This small molecule binds to this protein.
Small molecule (SMILES): Nc1cccc2c1C(=O)N([C@H]1CCC(=O)NC1=O)C2=O

Binding-site contacts:
Ligand atom O13 contacts residue ASN335 of chain 1.H at 2.9 Å (h-bond).
Ligand atom C18 contacts residue TRP384 of chain 1.H at 3.6 Å (hydrophobic).
Ligand atom C9 contacts residue TRP370 of chain 1.H at 3.5 Å (hydrophobic).
Ligand atom C5 contacts residue PRO336 of chain 1.H at 3.6 Å (hydrophobic).
Ligand atom C3 contacts residue GLY15 of chain 1.I at 3.2 Å.
Ligand atom N16 contacts residue HIS362 of chain 1.H at 3.0 Å (h-bond).
Ligand atom O19 contacts residue HIS362 of chain 1.H at 2.9 Å (h-bond).
Ligand atom C1 contacts residue GLN10 of chain 1.I at 3.3 Å.
Ligand atom C17 contacts residue TRP364 of chain 1.H at 3.5 Å (hydrophobic).
Ligand atom O13 contacts residue CYS14 of chain 1.I at 3.2 Å.
Ligand atom C2 contacts residue GLY15 of chain 1.I at 3.7 Å.
Ligand atom O20 contacts residue TRP370 of chain 1.H at 3.5 Å.
Ligand atom O13 contacts residue GLY15 of chain 1.I at 3.6 Å.
Ligand atom C7 contacts residue CYS14 of chain 1.I at 3.7 Å (hydrophobic).
Ligand atom O11 contacts residue HIS362 of chain 1.H at 3.7 Å.
Ligand atom C15 contacts residue HIS362 of chain 1.H at 3.5 Å.
Ligand atom C9 contacts residue PRO336 of chain 1.H at 3.6 Å (hydrophobic).
Ligand atom O20 contacts residue SER363 of chain 1.H at 3.7 Å.
Ligand atom C6 contacts residue PRO336 of chain 1.H at 3.5 Å (hydrophobic).
Ligand atom O13 contacts residue GLN13 of chain 1.I at 3.5 Å (h-bond).
Ligand atom O11 contacts residue TRP370 of chain 1.H at 3.2 Å (h-bond).
Ligand atom C17 contacts residue TRP370 of chain 1.H at 3.6 Å (hydrophobic).
Ligand atom C7 contacts residue ASN335 of chain 1.H at 3.4 Å.
Ligand atom N10 contacts residue GLU361 of chain 1.H at 3.4 Å (salt-bridge).
Ligand atom O19 contacts residue ASN335 of chain 1.H at 3.5 Å.
Ligand atom C2 contacts residue CYS11 of chain 1.I at 3.3 Å (hydrophobic).
Ligand atom C2 contacts residue HIS337 of chain 1.H at 3.4 Å.
Ligand atom O11 contacts residue GLU361 of chain 1.H at 3.0 Å (salt-bridge).
Ligand atom O19 contacts residue PRO336 of chain 1.H at 3.5 Å.
Ligand atom O19 contacts residue TRP364 of chain 1.H at 3.1 Å (h-bond).
Ligand atom C4 contacts residue GLY15 of chain 1.I at 3.5 Å.
Ligand atom C14 contacts residue TRP384 of chain 1.H at 3.5 Å (hydrophobic).
Ligand atom N16 contacts residue TRP364 of chain 1.H at 3.2 Å.
Ligand atom C3 contacts residue ASN12 of chain 1.I at 3.6 Å.
Ligand atom O20 contacts residue PHE386 of chain 1.H at 3.2 Å.
Ligand atom C3 contacts residue CYS11 of chain 1.I at 3.3 Å (hydrophobic).
Ligand atom C14 contacts residue TRP370 of chain 1.H at 3.7 Å (hydrophobic).
Ligand atom C15 contacts residue TRP364 of chain 1.H at 3.4 Å (hydrophobic).
Ligand atom O20 contacts residue TRP364 of chain 1.H at 3.1 Å (h-bond).
Ligand atom C18 contacts residue TRP370 of chain 1.H at 3.8 Å (hydrophobic).

Sequence of chain 1.I:
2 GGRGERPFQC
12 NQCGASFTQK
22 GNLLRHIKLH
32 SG

Sequence of chain 1.H:
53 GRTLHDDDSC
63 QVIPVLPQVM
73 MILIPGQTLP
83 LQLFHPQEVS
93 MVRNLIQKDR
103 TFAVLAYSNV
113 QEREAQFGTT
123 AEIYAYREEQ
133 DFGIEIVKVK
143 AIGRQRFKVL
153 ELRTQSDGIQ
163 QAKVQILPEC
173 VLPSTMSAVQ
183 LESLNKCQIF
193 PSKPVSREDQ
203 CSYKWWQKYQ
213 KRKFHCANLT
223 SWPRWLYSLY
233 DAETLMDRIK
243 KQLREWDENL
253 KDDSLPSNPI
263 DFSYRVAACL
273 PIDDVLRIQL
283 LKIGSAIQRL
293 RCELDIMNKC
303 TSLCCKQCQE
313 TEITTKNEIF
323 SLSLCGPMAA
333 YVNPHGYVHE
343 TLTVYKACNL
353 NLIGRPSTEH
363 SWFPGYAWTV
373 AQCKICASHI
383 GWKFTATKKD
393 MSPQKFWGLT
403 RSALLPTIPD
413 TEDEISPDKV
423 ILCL